Sequence of chain 1.C:
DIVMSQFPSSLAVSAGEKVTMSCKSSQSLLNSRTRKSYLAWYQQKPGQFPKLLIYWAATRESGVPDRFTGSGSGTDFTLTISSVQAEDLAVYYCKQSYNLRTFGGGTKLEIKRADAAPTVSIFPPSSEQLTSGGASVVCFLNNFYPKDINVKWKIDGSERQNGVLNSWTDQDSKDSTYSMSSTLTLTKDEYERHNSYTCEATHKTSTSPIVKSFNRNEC

Binding-site contacts:
Ligand atom O1A contacts residue ASN31 of chain 1.C at 3.5 Å (h-bond).
Ligand atom O5 contacts residue TYR98 of chain 1.C at 3.3 Å (h-bond).
Ligand atom O5 contacts residue ARG101 of chain 1.C at 3.4 Å (salt-bridge).
Ligand atom O5 contacts residue LYS56 of chain 1.D at 3.2 Å (salt-bridge).
Ligand atom O6 contacts residue ARG33 of chain 1.C at 3.6 Å.
Ligand atom C6 contacts residue ARG33 of chain 1.C at 3.8 Å.
Ligand atom C3 contacts residue ARG101 of chain 1.C at 3.9 Å.
Ligand atom C7 contacts residue TYR98 of chain 1.C at 3.1 Å (hydrophobic).
Ligand atom O5 contacts residue SER97 of chain 1.C at 2.6 Å (h-bond).
Ligand atom C1 contacts residue TYR33 of chain 1.D at 3.6 Å (hydrophobic).
Ligand atom O1B contacts residue PHE105 of chain 1.D at 3.2 Å.
Ligand atom O7 contacts residue PHE105 of chain 1.D at 3.9 Å.
Ligand atom O5 contacts residue ARG33 of chain 1.C at 2.6 Å (salt-bridge).
Ligand atom O8 contacts residue TYR98 of chain 1.C at 4.0 Å.
Ligand atom C7 contacts residue ARG33 of chain 1.C at 3.4 Å.
Ligand atom C2 contacts residue LYS56 of chain 1.D at 4.0 Å.
Ligand atom C1 contacts residue ARG52 of chain 1.D at 3.5 Å.
Ligand atom C1 contacts residue LYS56 of chain 1.D at 3.8 Å.
Ligand atom O5 contacts residue TYR33 of chain 1.D at 3.3 Å (h-bond).
Ligand atom O1A contacts residue ARG52 of chain 1.D at 3.2 Å (salt-bridge).
Ligand atom O8 contacts residue ARG33 of chain 1.C at 3.4 Å (salt-bridge).
Ligand atom C2 contacts residue TYR33 of chain 1.D at 3.9 Å (hydrophobic).
Ligand atom C5 contacts residue ARG33 of chain 1.C at 3.7 Å.
Ligand atom C3 contacts residue PHE105 of chain 1.D at 3.8 Å (hydrophobic).
Ligand atom O6 contacts residue LYS56 of chain 1.D at 3.5 Å (salt-bridge).
Ligand atom C4 contacts residue ILE102 of chain 1.D at 4.0 Å (hydrophobic).
Ligand atom C3 contacts residue TYR33 of chain 1.D at 4.0 Å (hydrophobic).
Ligand atom O1B contacts residue PHE50 of chain 1.D at 4.0 Å.
Ligand atom O1B contacts residue ARG52 of chain 1.D at 2.6 Å (salt-bridge).
Ligand atom O4 contacts residue SER97 of chain 1.C at 3.7 Å.
Ligand atom O5 contacts residue PHE105 of chain 1.D at 3.3 Å.
Ligand atom O7 contacts residue TYR98 of chain 1.C at 2.7 Å (h-bond).
Ligand atom O1A contacts residue LYS56 of chain 1.D at 3.8 Å.
Ligand atom C5 contacts residue SER97 of chain 1.C at 3.3 Å.
Ligand atom O4 contacts residue ILE102 of chain 1.D at 3.7 Å.
Ligand atom O4 contacts residue TYR33 of chain 1.D at 3.6 Å (h-bond).
Ligand atom C8 contacts residue ARG33 of chain 1.C at 3.6 Å.
Ligand atom O1B contacts residue TYR33 of chain 1.D at 2.8 Å (h-bond).
Ligand atom O4 contacts residue ARG101 of chain 1.C at 2.7 Å (salt-bridge).
Ligand atom C4 contacts residue ARG101 of chain 1.C at 3.9 Å.

This protein binds this small molecule.
Small molecule (SMILES): O=C(O)[C@@]1(O[C@@H]2C[C@](O[C@@H]3C[C@](O)(C(=O)O)O[C@H]([C@H](O)CO)[C@@H]3O)(C(=O)O)O[C@H]([C@H](O)CO)[C@@H]2O)C[C@@H](O)[C@@H](O)[C@@H]([C@H](O)CO)O1

Sequence of chain 1.D:
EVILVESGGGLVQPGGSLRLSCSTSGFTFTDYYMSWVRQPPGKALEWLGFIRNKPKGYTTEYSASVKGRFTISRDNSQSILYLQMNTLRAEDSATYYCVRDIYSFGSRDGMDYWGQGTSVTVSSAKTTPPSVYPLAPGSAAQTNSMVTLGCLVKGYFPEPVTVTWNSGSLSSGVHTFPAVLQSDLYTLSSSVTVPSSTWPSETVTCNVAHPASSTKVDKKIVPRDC